Sequence of chain 1.A:
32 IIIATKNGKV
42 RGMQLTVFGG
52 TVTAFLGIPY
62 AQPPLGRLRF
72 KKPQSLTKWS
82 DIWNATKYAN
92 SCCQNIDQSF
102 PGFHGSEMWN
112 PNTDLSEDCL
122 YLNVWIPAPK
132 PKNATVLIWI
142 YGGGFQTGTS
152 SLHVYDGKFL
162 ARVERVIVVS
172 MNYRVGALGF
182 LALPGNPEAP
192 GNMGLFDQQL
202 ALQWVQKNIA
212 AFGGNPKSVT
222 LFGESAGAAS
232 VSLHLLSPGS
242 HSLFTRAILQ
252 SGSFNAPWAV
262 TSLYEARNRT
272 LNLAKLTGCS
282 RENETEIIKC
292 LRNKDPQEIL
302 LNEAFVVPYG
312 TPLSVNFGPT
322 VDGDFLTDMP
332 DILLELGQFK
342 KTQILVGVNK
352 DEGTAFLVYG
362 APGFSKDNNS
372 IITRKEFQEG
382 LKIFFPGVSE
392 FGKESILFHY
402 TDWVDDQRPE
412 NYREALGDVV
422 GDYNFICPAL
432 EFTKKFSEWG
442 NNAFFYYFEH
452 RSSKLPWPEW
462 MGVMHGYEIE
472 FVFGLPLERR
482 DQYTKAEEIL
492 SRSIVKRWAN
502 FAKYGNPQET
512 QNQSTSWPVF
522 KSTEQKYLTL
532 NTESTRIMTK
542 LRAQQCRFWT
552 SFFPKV

Binding-site contacts:
Ligand atom O5 contacts residue ASN513 of chain 1.A at 2.3 Å (h-bond).
Ligand atom O7 contacts residue ASN513 of chain 1.A at 3.5 Å (h-bond).
Ligand atom C7 contacts residue GLU510 of chain 1.A at 4.4 Å.
Ligand atom C7 contacts residue ARG493 of chain 1.A at 3.9 Å.
Ligand atom C1 contacts residue ASN513 of chain 1.A at 1.4 Å.
Ligand atom C4 contacts residue ASN513 of chain 1.A at 4.2 Å.
Ligand atom O7 contacts residue SER494 of chain 1.A at 4.3 Å.
Ligand atom C8 contacts residue ARG493 of chain 1.A at 3.9 Å.
Ligand atom O3 contacts residue ARG493 of chain 1.A at 3.7 Å.
Ligand atom C5 contacts residue ASN513 of chain 1.A at 3.6 Å.
Ligand atom N2 contacts residue ASN513 of chain 1.A at 3.0 Å (h-bond).
Ligand atom C7 contacts residue ASN513 of chain 1.A at 3.4 Å.
Ligand atom O7 contacts residue GLU510 of chain 1.A at 4.5 Å.
Ligand atom C8 contacts residue GLU510 of chain 1.A at 3.9 Å.
Ligand atom C2 contacts residue ASN513 of chain 1.A at 2.5 Å.
Ligand atom C8 contacts residue LYS497 of chain 1.A at 3.9 Å.
Ligand atom C3 contacts residue ASN513 of chain 1.A at 3.8 Å.
Ligand atom N2 contacts residue ARG493 of chain 1.A at 4.4 Å.
Ligand atom O7 contacts residue ARG493 of chain 1.A at 3.6 Å.

This small molecule binds to this protein.
Small molecule (SMILES): CC(=O)N[C@@H]1[C@@H](O)[C@H](O)[C@@H](CO)O[C@H]1O